Binding-site contacts:
Ligand atom O6 contacts residue PHE454 of chain 1.A at 4.0 Å.
Ligand atom C19 contacts residue LEU93 of chain 1.B at 3.8 Å (hydrophobic).
Ligand atom O7 contacts residue TYR450 of chain 1.A at 4.1 Å.
Ligand atom C12 contacts residue ASP451 of chain 1.A at 3.7 Å.
Ligand atom C14 contacts residue GLN467 of chain 1.A at 4.1 Å.
Ligand atom C4 contacts residue ASP451 of chain 1.A at 2.9 Å.
Ligand atom C13 contacts residue VAL472 of chain 1.A at 3.6 Å (hydrophobic).
Ligand atom C14 contacts residue VAL472 of chain 1.A at 2.9 Å (hydrophobic).
Ligand atom C13 contacts residue ASP451 of chain 1.A at 3.1 Å.
Ligand atom O5 contacts residue ASP451 of chain 1.A at 4.0 Å.
Ligand atom C2 contacts residue ASP451 of chain 1.A at 3.0 Å.
Ligand atom O8 contacts residue VAL472 of chain 1.A at 3.5 Å (h-bond).
Ligand atom C15 contacts residue LEU473 of chain 1.A at 4.1 Å (hydrophobic).
Ligand atom C5 contacts residue PHE454 of chain 1.A at 3.6 Å (hydrophobic).
Ligand atom O7 contacts residue ASP451 of chain 1.A at 3.2 Å (salt-bridge).
Ligand atom C13 contacts residue GLN467 of chain 1.A at 3.0 Å.
Ligand atom C13 contacts residue LEU473 of chain 1.A at 4.1 Å (hydrophobic).
Ligand atom C12 contacts residue GLN467 of chain 1.A at 3.2 Å.
Ligand atom C12 contacts residue VAL472 of chain 1.A at 3.9 Å (hydrophobic).
Ligand atom C14 contacts residue ASP451 of chain 1.A at 4.1 Å.
Ligand atom C12 contacts residue LEU473 of chain 1.A at 3.5 Å (hydrophobic).
Ligand atom O6 contacts residue ASP451 of chain 1.A at 3.5 Å (salt-bridge).
Ligand atom C1 contacts residue ASP451 of chain 1.A at 4.0 Å.
Ligand atom C5 contacts residue ASP451 of chain 1.A at 3.4 Å.
Ligand atom C14 contacts residue LEU466 of chain 1.A at 4.1 Å (hydrophobic).
Ligand atom C16 contacts residue LEU466 of chain 1.A at 3.9 Å (hydrophobic).
Ligand atom C18 contacts residue VAL472 of chain 1.A at 4.0 Å (hydrophobic).
Ligand atom C15 contacts residue VAL472 of chain 1.A at 3.6 Å (hydrophobic).
Ligand atom C17 contacts residue VAL472 of chain 1.A at 3.9 Å (hydrophobic).
Ligand atom C8 contacts residue PHE460 of chain 1.A at 4.1 Å (hydrophobic).
Ligand atom O8 contacts residue LEU473 of chain 1.A at 2.6 Å (h-bond).
Ligand atom C14 contacts residue LEU473 of chain 1.A at 3.9 Å (hydrophobic).
Ligand atom O2 contacts residue ALA518 of chain 1.A at 4.0 Å.
Ligand atom C16 contacts residue VAL472 of chain 1.A at 3.9 Å (hydrophobic).
Ligand atom O7 contacts residue GLN467 of chain 1.A at 3.6 Å (h-bond).
Ligand atom C10 contacts residue PHE460 of chain 1.A at 4.0 Å (hydrophobic).
Ligand atom O8 contacts residue ASN475 of chain 1.A at 3.5 Å (h-bond).
Ligand atom C3 contacts residue ASP451 of chain 1.A at 3.8 Å.
Ligand atom O8 contacts residue GLN467 of chain 1.A at 2.4 Å (h-bond).
Ligand atom C8 contacts residue PHE454 of chain 1.A at 4.0 Å (hydrophobic).

Sequence of chain 1.B:
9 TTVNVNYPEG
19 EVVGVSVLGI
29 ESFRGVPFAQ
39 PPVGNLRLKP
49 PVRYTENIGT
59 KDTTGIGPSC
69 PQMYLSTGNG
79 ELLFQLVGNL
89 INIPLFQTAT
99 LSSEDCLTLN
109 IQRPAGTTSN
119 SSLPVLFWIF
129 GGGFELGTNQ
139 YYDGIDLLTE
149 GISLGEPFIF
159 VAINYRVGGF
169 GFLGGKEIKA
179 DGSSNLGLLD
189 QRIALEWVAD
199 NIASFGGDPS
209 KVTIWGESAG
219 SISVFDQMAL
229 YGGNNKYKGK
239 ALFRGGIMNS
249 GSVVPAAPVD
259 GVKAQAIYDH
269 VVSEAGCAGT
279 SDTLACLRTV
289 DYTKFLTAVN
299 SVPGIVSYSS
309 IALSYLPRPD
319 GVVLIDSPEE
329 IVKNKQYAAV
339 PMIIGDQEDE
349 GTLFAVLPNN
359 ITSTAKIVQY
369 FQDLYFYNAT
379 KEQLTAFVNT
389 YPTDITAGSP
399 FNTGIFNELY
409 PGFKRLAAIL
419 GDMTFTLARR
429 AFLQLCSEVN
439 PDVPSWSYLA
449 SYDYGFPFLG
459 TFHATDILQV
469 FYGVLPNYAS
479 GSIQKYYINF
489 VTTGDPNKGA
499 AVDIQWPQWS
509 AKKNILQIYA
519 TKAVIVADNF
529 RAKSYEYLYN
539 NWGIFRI

Sequence of chain 1.A:
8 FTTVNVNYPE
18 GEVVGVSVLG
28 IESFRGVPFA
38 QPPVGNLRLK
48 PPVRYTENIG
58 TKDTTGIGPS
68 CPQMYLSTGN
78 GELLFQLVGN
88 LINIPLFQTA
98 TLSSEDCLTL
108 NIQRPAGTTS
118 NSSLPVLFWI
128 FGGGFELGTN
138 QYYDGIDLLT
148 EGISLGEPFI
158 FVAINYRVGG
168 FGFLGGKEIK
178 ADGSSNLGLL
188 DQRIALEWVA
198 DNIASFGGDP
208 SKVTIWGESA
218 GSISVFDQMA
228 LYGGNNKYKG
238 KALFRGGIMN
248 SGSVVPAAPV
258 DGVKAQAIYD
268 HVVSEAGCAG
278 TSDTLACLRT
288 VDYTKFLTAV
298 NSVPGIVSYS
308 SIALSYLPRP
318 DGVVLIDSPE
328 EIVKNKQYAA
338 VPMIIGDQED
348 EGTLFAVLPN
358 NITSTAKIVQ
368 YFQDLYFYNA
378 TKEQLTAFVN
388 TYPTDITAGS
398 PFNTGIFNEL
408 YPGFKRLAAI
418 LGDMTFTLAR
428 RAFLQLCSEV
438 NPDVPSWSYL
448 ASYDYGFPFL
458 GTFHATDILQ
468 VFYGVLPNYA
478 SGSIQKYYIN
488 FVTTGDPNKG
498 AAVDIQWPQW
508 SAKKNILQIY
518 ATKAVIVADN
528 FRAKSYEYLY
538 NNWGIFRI

The small molecule below binds the protein below.
Small molecule (SMILES): CCCCCCCCC(=O)O[C@H](COC(=O)CCCCCC)COP(=O)(O)O